Sequence of chain 15.C:
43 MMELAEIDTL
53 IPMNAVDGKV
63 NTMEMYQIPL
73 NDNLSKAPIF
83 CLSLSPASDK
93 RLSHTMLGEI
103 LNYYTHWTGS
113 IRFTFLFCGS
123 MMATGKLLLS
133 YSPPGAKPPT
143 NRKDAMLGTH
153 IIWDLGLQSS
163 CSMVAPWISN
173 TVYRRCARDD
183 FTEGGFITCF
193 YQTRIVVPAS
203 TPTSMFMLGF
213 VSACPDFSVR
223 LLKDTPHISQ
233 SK

Sequence of chain 11.A:
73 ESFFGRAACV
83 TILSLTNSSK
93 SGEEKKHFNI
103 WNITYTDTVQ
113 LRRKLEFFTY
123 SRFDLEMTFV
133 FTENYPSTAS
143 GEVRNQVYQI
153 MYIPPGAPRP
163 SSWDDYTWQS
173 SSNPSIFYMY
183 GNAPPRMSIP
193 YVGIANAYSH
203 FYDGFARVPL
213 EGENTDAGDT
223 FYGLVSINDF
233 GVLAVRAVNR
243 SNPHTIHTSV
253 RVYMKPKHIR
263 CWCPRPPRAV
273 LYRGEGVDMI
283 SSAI

Binding-site contacts:
Ligand atom CZ contacts residue ASN101 of chain 11.A at 3.7 Å.
Ligand atom O contacts residue LYS234 of chain 15.C at 3.4 Å.
Ligand atom N contacts residue SER86 of chain 11.A at 4.0 Å.
Ligand atom CB contacts residue SER233 of chain 15.C at 4.1 Å.
Ligand atom CD1 contacts residue ILE84 of chain 11.A at 4.0 Å (hydrophobic).
Ligand atom NH1 contacts residue LEU87 of chain 11.A at 3.9 Å.
Ligand atom NH2 contacts residue LYS97 of chain 11.A at 3.6 Å (salt-bridge).
Ligand atom NH2 contacts residue PHE100 of chain 11.A at 2.8 Å (h-bond).
Ligand atom CZ contacts residue LEU87 of chain 11.A at 4.2 Å (hydrophobic).
Ligand atom O contacts residue LYS98 of chain 11.A at 3.8 Å.
Ligand atom CZ contacts residue PHE100 of chain 11.A at 4.1 Å (hydrophobic).
Ligand atom CD contacts residue ASN101 of chain 11.A at 3.2 Å.
Ligand atom N contacts residue SER233 of chain 15.C at 3.0 Å (h-bond).
Ligand atom CA contacts residue SER233 of chain 15.C at 3.6 Å.
Ligand atom CD2 contacts residue ILE84 of chain 11.A at 3.9 Å (hydrophobic).
Ligand atom NH1 contacts residue LYS98 of chain 11.A at 3.7 Å.
Ligand atom NE contacts residue SER86 of chain 11.A at 3.6 Å.
Ligand atom NH2 contacts residue SER86 of chain 11.A at 3.5 Å (h-bond).
Ligand atom CB contacts residue SER86 of chain 11.A at 3.9 Å.
Ligand atom C contacts residue LYS234 of chain 15.C at 3.0 Å.
Ligand atom NH1 contacts residue SER86 of chain 11.A at 3.4 Å (h-bond).
Ligand atom N contacts residue LYS234 of chain 15.C at 1.5 Å.
Ligand atom O contacts residue SER86 of chain 11.A at 2.8 Å (h-bond).
Ligand atom NH2 contacts residue LEU87 of chain 11.A at 3.9 Å.
Ligand atom NE contacts residue ASN101 of chain 11.A at 3.0 Å (h-bond).
Ligand atom C contacts residue SER86 of chain 11.A at 3.6 Å.
Ligand atom C contacts residue LYS98 of chain 11.A at 3.7 Å.
Ligand atom NH2 contacts residue ASN101 of chain 11.A at 3.7 Å.
Ligand atom O contacts residue THR88 of chain 11.A at 3.7 Å.
Ligand atom CD contacts residue SER86 of chain 11.A at 3.5 Å.
Ligand atom N contacts residue LYS234 of chain 15.C at 3.6 Å.
Ligand atom CA contacts residue SER86 of chain 11.A at 4.0 Å.
Ligand atom NH1 contacts residue THR88 of chain 11.A at 3.8 Å.
Ligand atom CZ contacts residue SER86 of chain 11.A at 3.2 Å.
Ligand atom NH2 contacts residue LYS98 of chain 11.A at 2.7 Å (salt-bridge).
Ligand atom CB contacts residue LYS234 of chain 15.C at 3.9 Å.
Ligand atom CG contacts residue SER86 of chain 11.A at 4.2 Å.
Ligand atom CZ contacts residue LYS98 of chain 11.A at 3.7 Å.
Ligand atom C contacts residue THR88 of chain 11.A at 4.2 Å.
Ligand atom CA contacts residue LYS234 of chain 15.C at 2.5 Å.

The small molecule below binds the protein below.
Small molecule (SMILES): CC[C@H](C)[C@H](NC(=O)[C@@H](N)CC(C)C)C(=O)NCC(=O)N[C@@H](CCCN=C(N)N)C(=O)N[C@H](C=O)[C@@H](C)O